Sequence of chain 3.D:
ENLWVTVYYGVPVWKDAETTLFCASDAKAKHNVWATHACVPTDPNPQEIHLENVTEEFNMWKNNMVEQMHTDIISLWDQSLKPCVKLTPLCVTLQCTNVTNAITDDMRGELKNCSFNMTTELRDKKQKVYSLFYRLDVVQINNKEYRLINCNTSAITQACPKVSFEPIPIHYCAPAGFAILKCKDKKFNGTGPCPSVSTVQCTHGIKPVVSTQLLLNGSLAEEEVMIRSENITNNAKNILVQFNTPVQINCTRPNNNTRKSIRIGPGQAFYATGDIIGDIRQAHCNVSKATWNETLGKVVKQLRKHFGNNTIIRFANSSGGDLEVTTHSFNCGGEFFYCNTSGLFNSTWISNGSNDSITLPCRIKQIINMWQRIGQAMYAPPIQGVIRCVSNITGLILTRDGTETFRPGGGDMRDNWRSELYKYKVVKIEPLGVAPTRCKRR

The small molecule below binds the protein below.
Small molecule (SMILES): COc1cnc(-c2csc(C(=O)NCCO)n2)c2[nH]cc(C(=O)C(=O)N3CCC(C(C#N)c4ccccc4)CC3)c12

Binding-site contacts:
Ligand atom N35 contacts residue TRP82 of chain 3.D at 3.4 Å.
Ligand atom N34 contacts residue GLN400 of chain 3.D at 3.4 Å (h-bond).
Ligand atom C26 contacts residue PHE345 of chain 3.D at 3.6 Å (hydrophobic).
Ligand atom O39 contacts residue LYS87 of chain 3.D at 3.5 Å.
Ligand atom C06 contacts residue ASP83 of chain 3.D at 3.1 Å.
Ligand atom N34 contacts residue ASP83 of chain 3.D at 3.4 Å (salt-bridge).
Ligand atom C01 contacts residue LEU86 of chain 3.D at 3.4 Å (hydrophobic).
Ligand atom O37 contacts residue MET394 of chain 3.D at 3.1 Å.
Ligand atom O37 contacts residue TRP395 of chain 3.D at 3.0 Å (h-bond).
Ligand atom C04 contacts residue MET394 of chain 3.D at 3.5 Å (hydrophobic).
Ligand atom C10 contacts residue MET443 of chain 3.D at 3.6 Å (hydrophobic).
Ligand atom C15 contacts residue LEU86 of chain 3.D at 3.5 Å (hydrophobic).
Ligand atom N33 contacts residue GLN400 of chain 3.D at 3.5 Å (h-bond).
Ligand atom C05 contacts residue MET402 of chain 3.D at 3.5 Å (hydrophobic).
Ligand atom C16 contacts residue GLN400 of chain 3.D at 3.6 Å.
Ligand atom O38 contacts residue ARG397 of chain 3.D at 3.1 Å (salt-bridge).
Ligand atom C13 contacts residue TRP82 of chain 3.D at 3.5 Å (hydrophobic).
Ligand atom N33 contacts residue ASP83 of chain 3.D at 3.4 Å (salt-bridge).
Ligand atom S41 contacts residue GLN400 of chain 3.D at 3.5 Å.
Ligand atom C27 contacts residue VAL225 of chain 3.D at 3.2 Å (hydrophobic).
Ligand atom N30 contacts residue MET402 of chain 3.D at 3.4 Å.
Ligand atom C29 contacts residue ILE392 of chain 3.D at 3.6 Å (hydrophobic).
Ligand atom O38 contacts residue GLN400 of chain 3.D at 3.2 Å (h-bond).
Ligand atom C11 contacts residue TRP395 of chain 3.D at 3.4 Å (hydrophobic).
Ligand atom C26 contacts residue SER344 of chain 3.D at 3.6 Å.
Ligand atom C06 contacts residue TRP82 of chain 3.D at 3.4 Å (hydrophobic).
Ligand atom N30 contacts residue ALA401 of chain 3.D at 3.5 Å.
Ligand atom O36 contacts residue TRP82 of chain 3.D at 3.4 Å.
Ligand atom C19 contacts residue LYS87 of chain 3.D at 3.6 Å.
Ligand atom O40 contacts residue ASN393 of chain 3.D at 3.6 Å (h-bond).
Ligand atom C24 contacts residue TYR353 of chain 3.D at 3.5 Å (hydrophobic).
Ligand atom O36 contacts residue ILE79 of chain 3.D at 3.4 Å.
Ligand atom C25 contacts residue SER344 of chain 3.D at 3.4 Å.
Ligand atom C17 contacts residue GLN400 of chain 3.D at 3.1 Å.
Ligand atom C18 contacts residue GLN400 of chain 3.D at 3.4 Å.
Ligand atom N31 contacts residue ASP83 of chain 3.D at 2.7 Å (salt-bridge).
Ligand atom C15 contacts residue GLN400 of chain 3.D at 3.3 Å.
Ligand atom O40 contacts residue MET394 of chain 3.D at 3.3 Å.
Ligand atom C07 contacts residue TRP82 of chain 3.D at 3.6 Å (hydrophobic).
Ligand atom C10 contacts residue TRP395 of chain 3.D at 3.5 Å (hydrophobic).